Sequence of chain 1.C:
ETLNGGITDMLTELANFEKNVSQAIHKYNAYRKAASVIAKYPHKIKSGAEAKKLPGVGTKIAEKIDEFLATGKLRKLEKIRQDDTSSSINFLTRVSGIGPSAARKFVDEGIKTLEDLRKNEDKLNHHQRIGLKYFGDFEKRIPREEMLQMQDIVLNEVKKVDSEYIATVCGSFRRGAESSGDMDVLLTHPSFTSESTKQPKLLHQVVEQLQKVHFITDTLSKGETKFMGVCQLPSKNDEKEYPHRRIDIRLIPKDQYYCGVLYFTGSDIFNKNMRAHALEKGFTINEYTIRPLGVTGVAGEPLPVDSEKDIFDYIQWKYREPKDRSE

Binding-site contacts:
Ligand atom N1 contacts residue DT5 of chain 1.B at 2.4 Å (h-bond).
Ligand atom N3 contacts residue DG6 of chain 1.B at 3.5 Å (h-bond).
Ligand atom C4 contacts residue DA2 of chain 1.B at 3.5 Å.
Ligand atom O4 contacts residue DC1 of chain 1.B at 3.1 Å (h-bond).
Ligand atom OP1 contacts residue GLY231 of chain 1.C at 3.2 Å.
Ligand atom N3 contacts residue DG3 of chain 1.B at 2.6 Å (h-bond).
Ligand atom C2 contacts residue DG3 of chain 1.B at 3.2 Å.
Ligand atom O2 contacts residue DG3 of chain 1.B at 2.4 Å (h-bond).
Ligand atom C2 contacts residue DA4 of chain 1.B at 3.3 Å.
Ligand atom C2 contacts residue DT5 of chain 1.B at 3.0 Å.
Ligand atom O2 contacts residue DA4 of chain 1.B at 3.1 Å.
Ligand atom O5' contacts residue GLY231 of chain 1.C at 3.3 Å.
Ligand atom N4 contacts residue DG3 of chain 1.B at 2.8 Å (h-bond).
Ligand atom N1 contacts residue DC1 of chain 1.B at 2.7 Å (h-bond).
Ligand atom O6 contacts residue DC1 of chain 1.B at 3.0 Å (h-bond).
Ligand atom O4 contacts residue DA4 of chain 1.B at 2.8 Å (h-bond).
Ligand atom N3 contacts residue DA2 of chain 1.B at 2.9 Å (h-bond).
Ligand atom C2 contacts residue DG6 of chain 1.B at 3.2 Å.
Ligand atom OP1 contacts residue LYS230 of chain 1.C at 3.2 Å (salt-bridge).
Ligand atom O4 contacts residue DG3 of chain 1.B at 3.4 Å (h-bond).
Ligand atom N1 contacts residue DG6 of chain 1.B at 3.5 Å (h-bond).
Ligand atom O2 contacts residue DG6 of chain 1.B at 2.3 Å (h-bond).
Ligand atom N3 contacts residue DA4 of chain 1.B at 2.4 Å (h-bond).
Ligand atom O2 contacts residue DG3 of chain 1.B at 3.1 Å (h-bond).
Ligand atom N6 contacts residue DA4 of chain 1.B at 2.9 Å (h-bond).
Ligand atom C6 contacts residue DT5 of chain 1.B at 3.1 Å.
Ligand atom O4 contacts residue DA2 of chain 1.B at 2.7 Å (h-bond).
Ligand atom C4 contacts residue DA4 of chain 1.B at 3.1 Å.
Ligand atom N3 contacts residue DG6 of chain 1.B at 2.6 Å (h-bond).
Ligand atom C2 contacts residue DG3 of chain 1.B at 3.4 Å.
Ligand atom N4 contacts residue DG6 of chain 1.B at 3.0 Å (h-bond).
Ligand atom N2 contacts residue DC1 of chain 1.B at 2.5 Å (h-bond).
Ligand atom N6 contacts residue DT5 of chain 1.B at 2.5 Å (h-bond).
Ligand atom OP1 contacts residue LYS234 of chain 1.C at 3.0 Å (salt-bridge).
Ligand atom N2 contacts residue DA2 of chain 1.B at 3.1 Å.
Ligand atom N4 contacts residue DT5 of chain 1.B at 3.5 Å (h-bond).
Ligand atom OP1 contacts residue GLU232 of chain 1.C at 2.9 Å (salt-bridge).
Ligand atom OP1 contacts residue THR233 of chain 1.C at 2.8 Å (h-bond).
Ligand atom C2 contacts residue DG6 of chain 1.B at 3.3 Å.
Ligand atom C2 contacts residue DC1 of chain 1.B at 3.2 Å.

A small-molecule ligand and the protein it binds are described below.
Small molecule (SMILES): Cc1cn([C@H]2C[C@H](O[P](=O)(O)OC[C@H]3O[C@@H](n4cnc5c(=O)nc(N)[nH]c54)C[C@@H]3OP(=O)(O)O)[C@@H](CO[P](=O)(O)O[C@H]3C[C@H](n4ccc(N)nc4=O)O[C@@H]3CO[P](=O)(O)O[C@H]3C[C@H](n4cc(C)c(=O)[nH]c4=O)O[C@@H]3CO[P](=O)(O)O[C@H]3C[C@H](n4cnc5c(N)ncnc54)O[C@@H]3CO[P](=O)(O)O[C@H]3C[C@H](n4ccc(N)nc4=O)O[C@@H]3CO)O2)c(=O)[nH]c1=O